Binding-site contacts:
Ligand atom C25 contacts residue ASP250 of chain 1.A at 3.7 Å.
Ligand atom C29 contacts residue TYR193 of chain 1.A at 3.4 Å (hydrophobic).
Ligand atom C4 contacts residue SER245 of chain 1.A at 3.5 Å.
Ligand atom C15 contacts residue TRP246 of chain 1.A at 3.6 Å (hydrophobic).
Ligand atom C6 contacts residue ARG223 of chain 1.A at 3.6 Å.
Ligand atom C23 contacts residue ASP250 of chain 1.A at 3.5 Å.
Ligand atom C25 contacts residue ASN254 of chain 1.A at 3.5 Å.
Ligand atom C8 contacts residue VAL249 of chain 1.A at 3.3 Å (hydrophobic).
Ligand atom O26 contacts residue ASN254 of chain 1.A at 2.8 Å (h-bond).
Ligand atom C24 contacts residue VAL248 of chain 1.A at 3.5 Å (hydrophobic).
Ligand atom C7 contacts residue GLY247 of chain 1.A at 3.6 Å.
Ligand atom C23 contacts residue VAL248 of chain 1.A at 3.3 Å (hydrophobic).
Ligand atom C8 contacts residue GLY247 of chain 1.A at 3.6 Å.
Ligand atom C3 contacts residue GLY247 of chain 1.A at 3.6 Å.
Ligand atom C4 contacts residue TRP246 of chain 1.A at 3.6 Å (hydrophobic).
Ligand atom C20 contacts residue ARG223 of chain 1.A at 3.4 Å.
Ligand atom C11 contacts residue CYS222 of chain 1.A at 3.3 Å (hydrophobic).
Ligand atom C8 contacts residue THR221 of chain 1.A at 3.4 Å.
Ligand atom O27 contacts residue ASP250 of chain 1.A at 2.9 Å (salt-bridge).
Ligand atom C21 contacts residue ARG223 of chain 1.A at 3.3 Å.
Ligand atom C3 contacts residue ARG223 of chain 1.A at 3.7 Å.
Ligand atom C24 contacts residue GLY247 of chain 1.A at 3.5 Å.
Ligand atom O27 contacts residue VAL249 of chain 1.A at 3.7 Å.
Ligand atom C3 contacts residue TRP246 of chain 1.A at 3.7 Å (hydrophobic).
Ligand atom C17 contacts residue PRO191 of chain 1.A at 3.2 Å (hydrophobic).
Ligand atom C11 contacts residue THR221 of chain 1.A at 3.4 Å.
Ligand atom C1 contacts residue GLY247 of chain 1.A at 3.5 Å.
Ligand atom C4 contacts residue SER226 of chain 1.A at 3.4 Å.
Ligand atom C2 contacts residue GLY247 of chain 1.A at 3.3 Å.
Ligand atom N13 contacts residue GLY247 of chain 1.A at 3.3 Å (h-bond).
Ligand atom C29 contacts residue PRO191 of chain 1.A at 3.6 Å (hydrophobic).
Ligand atom O27 contacts residue ASN254 of chain 1.A at 3.3 Å.
Ligand atom C30 contacts residue GLU98 of chain 1.A at 3.6 Å.
Ligand atom C11 contacts residue SER226 of chain 1.A at 3.4 Å.
Ligand atom N9 contacts residue THR221 of chain 1.A at 3.0 Å (h-bond).
Ligand atom N9 contacts residue CYS222 of chain 1.A at 3.5 Å.
Ligand atom C8 contacts residue ASP250 of chain 1.A at 3.6 Å.
Ligand atom N9 contacts residue GLY247 of chain 1.A at 3.7 Å.
Ligand atom C31 contacts residue HIS53 of chain 1.A at 3.3 Å.
Ligand atom C31 contacts residue TYR100 of chain 1.A at 3.4 Å (hydrophobic).

This protein binds this small molecule.
Small molecule (SMILES): CCO[C@H]1CCN(Cc2c(OC)cc(C)c3[nH]ccc23)[C@H](c2ccc(C(=O)O)cc2)C1

Sequence of chain 1.A:
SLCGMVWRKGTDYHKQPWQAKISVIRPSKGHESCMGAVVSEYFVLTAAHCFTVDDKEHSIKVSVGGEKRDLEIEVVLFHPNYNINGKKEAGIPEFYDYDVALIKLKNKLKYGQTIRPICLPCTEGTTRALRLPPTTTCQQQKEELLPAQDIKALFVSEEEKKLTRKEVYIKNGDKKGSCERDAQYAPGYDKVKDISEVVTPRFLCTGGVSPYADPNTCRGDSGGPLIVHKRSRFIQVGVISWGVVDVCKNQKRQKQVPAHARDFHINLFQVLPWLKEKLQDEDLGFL